This small molecule binds to this protein.
Small molecule (SMILES): CC(=O)N[C@H]1[C@H](O[C@H]2[C@H](O)[C@@H](NC(C)=O)CO[C@@H]2CO)O[C@H](CO)[C@@H](O)[C@@H]1O

Sequence of chain 1.A:
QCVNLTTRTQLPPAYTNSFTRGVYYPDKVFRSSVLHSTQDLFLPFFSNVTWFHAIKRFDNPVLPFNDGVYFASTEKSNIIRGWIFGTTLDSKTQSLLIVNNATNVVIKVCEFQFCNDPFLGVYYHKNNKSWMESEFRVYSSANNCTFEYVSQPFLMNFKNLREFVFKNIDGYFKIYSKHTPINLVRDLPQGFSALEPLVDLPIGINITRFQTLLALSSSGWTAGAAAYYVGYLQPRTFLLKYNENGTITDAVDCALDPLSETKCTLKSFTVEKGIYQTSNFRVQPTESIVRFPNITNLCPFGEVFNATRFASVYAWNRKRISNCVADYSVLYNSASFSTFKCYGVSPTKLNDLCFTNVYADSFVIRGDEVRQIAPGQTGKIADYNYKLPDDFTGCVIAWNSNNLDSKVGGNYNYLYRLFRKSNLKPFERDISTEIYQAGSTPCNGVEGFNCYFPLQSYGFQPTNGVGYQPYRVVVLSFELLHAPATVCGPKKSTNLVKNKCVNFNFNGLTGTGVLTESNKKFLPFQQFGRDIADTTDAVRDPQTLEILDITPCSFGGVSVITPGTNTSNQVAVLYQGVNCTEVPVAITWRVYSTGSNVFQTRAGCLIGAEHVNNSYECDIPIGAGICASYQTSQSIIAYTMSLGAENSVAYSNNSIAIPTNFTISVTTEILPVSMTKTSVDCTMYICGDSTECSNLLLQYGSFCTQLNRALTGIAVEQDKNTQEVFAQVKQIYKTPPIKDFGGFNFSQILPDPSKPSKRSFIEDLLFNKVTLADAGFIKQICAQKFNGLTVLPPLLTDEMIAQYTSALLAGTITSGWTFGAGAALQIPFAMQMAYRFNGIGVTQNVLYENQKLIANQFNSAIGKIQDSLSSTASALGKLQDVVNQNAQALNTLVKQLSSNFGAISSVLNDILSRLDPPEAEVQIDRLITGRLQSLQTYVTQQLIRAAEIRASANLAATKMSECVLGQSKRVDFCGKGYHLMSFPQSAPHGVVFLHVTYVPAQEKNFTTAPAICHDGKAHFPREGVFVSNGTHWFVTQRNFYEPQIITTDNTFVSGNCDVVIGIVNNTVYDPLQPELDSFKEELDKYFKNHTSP

Binding-site contacts:
Ligand atom O5 contacts residue GLN1071 of chain 1.A at 4.1 Å.
Ligand atom C1 contacts residue GLN1071 of chain 1.A at 4.3 Å.
Ligand atom C7 contacts residue GLN1071 of chain 1.A at 4.2 Å.
Ligand atom C5 contacts residue LEU922 of chain 1.A at 3.8 Å (hydrophobic).
Ligand atom O4 contacts residue LEU922 of chain 1.A at 3.7 Å.
Ligand atom C1 contacts residue LEU922 of chain 1.A at 4.4 Å (hydrophobic).
Ligand atom O6 contacts residue PHE718 of chain 1.A at 4.5 Å.
Ligand atom O6 contacts residue GLN926 of chain 1.A at 3.7 Å.
Ligand atom O7 contacts residue GLN1071 of chain 1.A at 3.0 Å (h-bond).
Ligand atom C8 contacts residue GLN926 of chain 1.A at 4.2 Å.
Ligand atom O5 contacts residue ASN717 of chain 1.A at 2.4 Å (h-bond).
Ligand atom C8 contacts residue ASN717 of chain 1.A at 4.4 Å.
Ligand atom C4 contacts residue LEU922 of chain 1.A at 4.0 Å (hydrophobic).
Ligand atom O7 contacts residue LEU922 of chain 1.A at 4.2 Å.
Ligand atom C5 contacts residue ASN717 of chain 1.A at 3.7 Å.
Ligand atom C4 contacts residue ASN717 of chain 1.A at 4.2 Å.
Ligand atom C3 contacts residue LEU922 of chain 1.A at 3.8 Å (hydrophobic).
Ligand atom C7 contacts residue ASN717 of chain 1.A at 3.2 Å.
Ligand atom C6 contacts residue GLN926 of chain 1.A at 4.0 Å.
Ligand atom C2 contacts residue ASN717 of chain 1.A at 2.4 Å.
Ligand atom O6 contacts residue ASN717 of chain 1.A at 4.5 Å.
Ligand atom C3 contacts residue ASN717 of chain 1.A at 3.8 Å.
Ligand atom O7 contacts residue ASN717 of chain 1.A at 3.1 Å (h-bond).
Ligand atom C1 contacts residue ASN717 of chain 1.A at 1.4 Å.
Ligand atom N2 contacts residue ASN717 of chain 1.A at 2.9 Å (h-bond).